Sequence of chain 1.B:
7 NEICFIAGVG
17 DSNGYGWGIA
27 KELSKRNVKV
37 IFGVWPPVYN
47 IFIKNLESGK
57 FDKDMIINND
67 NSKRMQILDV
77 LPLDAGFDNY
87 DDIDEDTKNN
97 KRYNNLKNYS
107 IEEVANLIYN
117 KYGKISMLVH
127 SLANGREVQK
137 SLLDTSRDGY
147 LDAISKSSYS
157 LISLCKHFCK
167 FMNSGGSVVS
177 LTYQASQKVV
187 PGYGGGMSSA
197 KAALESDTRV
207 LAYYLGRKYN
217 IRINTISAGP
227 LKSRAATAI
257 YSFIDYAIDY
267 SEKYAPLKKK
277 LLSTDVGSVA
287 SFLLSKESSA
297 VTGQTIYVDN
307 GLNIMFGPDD

Binding-site contacts:
Ligand atom C9 contacts residue NAD1 of chain 1.G at 4.2 Å.
Ligand atom O17 contacts residue TYR179 of chain 1.B at 4.2 Å.
Ligand atom C6 contacts residue TYR189 of chain 1.B at 3.5 Å (hydrophobic).
Ligand atom CL14 contacts residue PRO226 of chain 1.B at 4.2 Å.
Ligand atom CL15 contacts residue ASN130 of chain 1.B at 4.1 Å.
Ligand atom CL14 contacts residue TYR179 of chain 1.B at 3.6 Å.
Ligand atom C1 contacts residue TYR179 of chain 1.B at 3.8 Å (hydrophobic).
Ligand atom CL14 contacts residue NAD1 of chain 1.G at 3.5 Å.
Ligand atom C2 contacts residue TYR189 of chain 1.B at 4.3 Å (hydrophobic).
Ligand atom CL16 contacts residue ALA129 of chain 1.B at 3.3 Å.
Ligand atom O17 contacts residue NAD1 of chain 1.G at 2.6 Å (h-bond).
Ligand atom C8 contacts residue NAD1 of chain 1.G at 3.9 Å.
Ligand atom CL15 contacts residue GLY131 of chain 1.B at 3.5 Å.
Ligand atom C11 contacts residue MET193 of chain 1.B at 4.3 Å (hydrophobic).
Ligand atom C10 contacts residue ALA231 of chain 1.B at 4.2 Å (hydrophobic).
Ligand atom CL15 contacts residue MET193 of chain 1.B at 4.3 Å.
Ligand atom C1 contacts residue NAD1 of chain 1.G at 3.5 Å.
Ligand atom C2 contacts residue NAD1 of chain 1.G at 3.2 Å.
Ligand atom CL14 contacts residue PHE259 of chain 1.B at 3.9 Å.
Ligand atom C3 contacts residue ALA232 of chain 1.B at 3.4 Å (hydrophobic).
Ligand atom C13 contacts residue TYR189 of chain 1.B at 4.3 Å (hydrophobic).
Ligand atom C12 contacts residue MET193 of chain 1.B at 4.3 Å (hydrophobic).
Ligand atom C10 contacts residue ASN130 of chain 1.B at 4.1 Å.
Ligand atom CL16 contacts residue ALA231 of chain 1.B at 3.6 Å.
Ligand atom C9 contacts residue ALA129 of chain 1.B at 3.8 Å (hydrophobic).
Ligand atom C3 contacts residue NAD1 of chain 1.G at 3.0 Å.
Ligand atom CL15 contacts residue VAL134 of chain 1.B at 3.8 Å.
Ligand atom C10 contacts residue ALA129 of chain 1.B at 3.5 Å (hydrophobic).
Ligand atom C12 contacts residue VAL134 of chain 1.B at 4.2 Å (hydrophobic).
Ligand atom CL16 contacts residue NAD1 of chain 1.G at 3.5 Å.
Ligand atom C1 contacts residue TYR189 of chain 1.B at 3.5 Å (hydrophobic).
Ligand atom C9 contacts residue ALA231 of chain 1.B at 3.8 Å (hydrophobic).
Ligand atom C4 contacts residue NAD1 of chain 1.G at 3.3 Å.
Ligand atom C5 contacts residue NAD1 of chain 1.G at 3.5 Å.
Ligand atom O17 contacts residue TYR189 of chain 1.B at 2.6 Å (h-bond).
Ligand atom C4 contacts residue ALA232 of chain 1.B at 3.4 Å (hydrophobic).
Ligand atom O7 contacts residue NAD1 of chain 1.G at 3.3 Å (h-bond).
Ligand atom O17 contacts residue LYS197 of chain 1.B at 4.0 Å.
Ligand atom C8 contacts residue ALA231 of chain 1.B at 4.2 Å (hydrophobic).
Ligand atom C6 contacts residue NAD1 of chain 1.G at 3.5 Å.

The small molecule below binds the protein below.
Small molecule (SMILES): Oc1cc(Cl)ccc1Oc1ccc(Cl)cc1Cl